This small molecule binds to this protein.
Small molecule (SMILES): COc1ccc(C[C@H]2C(=O)Nc3ccccc3C(=O)N2C)cc1

Sequence of chain 1.A:
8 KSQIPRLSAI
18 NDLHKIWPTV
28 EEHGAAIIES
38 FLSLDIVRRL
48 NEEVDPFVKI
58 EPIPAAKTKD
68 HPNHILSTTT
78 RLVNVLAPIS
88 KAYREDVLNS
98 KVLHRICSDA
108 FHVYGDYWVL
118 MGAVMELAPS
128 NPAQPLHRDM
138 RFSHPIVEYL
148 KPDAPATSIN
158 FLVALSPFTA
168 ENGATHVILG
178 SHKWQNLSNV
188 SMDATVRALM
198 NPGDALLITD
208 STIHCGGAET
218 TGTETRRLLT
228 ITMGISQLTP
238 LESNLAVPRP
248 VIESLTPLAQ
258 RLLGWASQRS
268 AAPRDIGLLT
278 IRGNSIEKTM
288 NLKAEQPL

Binding-site contacts:
Ligand atom O5 contacts residue LEU73 of chain 1.A at 3.9 Å.
Ligand atom C13 contacts residue ILE72 of chain 1.A at 3.8 Å (hydrophobic).
Ligand atom O21 contacts residue PRO132 of chain 1.A at 3.2 Å.
Ligand atom C1 contacts residue LEU79 of chain 1.A at 3.8 Å (hydrophobic).
Ligand atom C11 contacts residue ILE72 of chain 1.A at 3.5 Å (hydrophobic).
Ligand atom C15 contacts residue ASP136 of chain 1.A at 3.8 Å.
Ligand atom C10 contacts residue PHE139 of chain 1.A at 3.6 Å (hydrophobic).
Ligand atom C9 contacts residue TRS1 of chain 1.D at 3.7 Å.
Ligand atom C8 contacts residue PHE139 of chain 1.A at 4.0 Å (hydrophobic).
Ligand atom C7 contacts residue TRS1 of chain 1.D at 3.2 Å.
Ligand atom C13 contacts residue LEU73 of chain 1.A at 3.9 Å (hydrophobic).
Ligand atom C19 contacts residue MET118 of chain 1.A at 4.0 Å (hydrophobic).
Ligand atom C11 contacts residue HIS134 of chain 1.A at 3.7 Å.
Ligand atom C22 contacts residue GLN131 of chain 1.A at 3.9 Å.
Ligand atom C14 contacts residue GLN131 of chain 1.A at 3.8 Å.
Ligand atom C22 contacts residue ILE72 of chain 1.A at 3.3 Å (hydrophobic).
Ligand atom C10 contacts residue HIS134 of chain 1.A at 3.5 Å.
Ligand atom O5 contacts residue ASN70 of chain 1.A at 2.9 Å (h-bond).
Ligand atom C8 contacts residue TRS1 of chain 1.D at 3.5 Å.
Ligand atom C9 contacts residue HIS134 of chain 1.A at 3.6 Å.
Ligand atom C1 contacts residue MET118 of chain 1.A at 3.5 Å (hydrophobic).
Ligand atom C23 contacts residue ILE72 of chain 1.A at 3.7 Å (hydrophobic).
Ligand atom C1 contacts residue MET122 of chain 1.A at 3.8 Å (hydrophobic).
Ligand atom C2 contacts residue LEU79 of chain 1.A at 3.7 Å (hydrophobic).
Ligand atom C1 contacts residue THR227 of chain 1.A at 4.0 Å.
Ligand atom O21 contacts residue GLN131 of chain 1.A at 3.6 Å.
Ligand atom O16 contacts residue MET137 of chain 1.A at 3.1 Å (h-bond).
Ligand atom C15 contacts residue TRS1 of chain 1.D at 3.9 Å.
Ligand atom O21 contacts residue ILE72 of chain 1.A at 4.0 Å.
Ligand atom C12 contacts residue ILE72 of chain 1.A at 3.5 Å (hydrophobic).
Ligand atom C13 contacts residue GLN131 of chain 1.A at 3.2 Å.
Ligand atom C8 contacts residue HIS134 of chain 1.A at 3.5 Å.
Ligand atom C20 contacts residue MET118 of chain 1.A at 3.5 Å (hydrophobic).
Ligand atom C10 contacts residue ILE72 of chain 1.A at 3.9 Å (hydrophobic).
Ligand atom C3 contacts residue TRS1 of chain 1.D at 4.0 Å.
Ligand atom C20 contacts residue THR227 of chain 1.A at 3.8 Å.
Ligand atom C14 contacts residue TRS1 of chain 1.D at 3.5 Å.
Ligand atom C23 contacts residue PHE139 of chain 1.A at 3.6 Å (hydrophobic).
Ligand atom C18 contacts residue TRS1 of chain 1.D at 3.8 Å.
Ligand atom O16 contacts residue ASP136 of chain 1.A at 3.6 Å.

Sequence of chain 2.A:
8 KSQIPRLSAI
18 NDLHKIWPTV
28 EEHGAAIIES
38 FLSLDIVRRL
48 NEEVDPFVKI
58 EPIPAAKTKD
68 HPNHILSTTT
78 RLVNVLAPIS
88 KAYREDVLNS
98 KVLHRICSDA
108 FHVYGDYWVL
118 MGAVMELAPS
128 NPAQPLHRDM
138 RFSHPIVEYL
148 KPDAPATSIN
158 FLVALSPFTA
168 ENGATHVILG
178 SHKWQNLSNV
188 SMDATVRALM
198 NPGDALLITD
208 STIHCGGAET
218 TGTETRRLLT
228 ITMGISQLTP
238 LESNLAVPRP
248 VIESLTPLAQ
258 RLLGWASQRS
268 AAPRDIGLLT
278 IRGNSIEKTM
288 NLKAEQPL